A small-molecule ligand and the protein it binds are described below.
Small molecule (SMILES): CC(=O)N[C@H]1[C@H](O[C@H]2[C@H](O)[C@@H](NC(C)=O)CO[C@@H]2CO)O[C@H](CO)[C@@H](O)[C@@H]1O

Sequence of chain 3.A:
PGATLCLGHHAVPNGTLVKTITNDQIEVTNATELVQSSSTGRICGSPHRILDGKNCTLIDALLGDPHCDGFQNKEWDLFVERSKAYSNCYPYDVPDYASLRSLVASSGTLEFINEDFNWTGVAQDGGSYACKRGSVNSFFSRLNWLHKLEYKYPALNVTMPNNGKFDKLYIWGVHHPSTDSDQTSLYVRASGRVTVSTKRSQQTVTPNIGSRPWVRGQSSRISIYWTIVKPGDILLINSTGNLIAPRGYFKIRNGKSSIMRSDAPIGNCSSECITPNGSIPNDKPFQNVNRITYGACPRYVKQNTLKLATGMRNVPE

Binding-site contacts:
Ligand atom C8 contacts residue VAL291 of chain 3.A at 4.4 Å (hydrophobic).
Ligand atom O5 contacts residue VAL291 of chain 3.A at 4.4 Å.
Ligand atom C5 contacts residue VAL291 of chain 3.A at 4.5 Å (hydrophobic).
Ligand atom C1 contacts residue VAL291 of chain 3.A at 3.5 Å (hydrophobic).
Ligand atom C8 contacts residue GLU69 of chain 3.B at 3.5 Å.
Ligand atom C8 contacts residue SER39 of chain 3.A at 3.7 Å.
Ligand atom C1 contacts residue ASN279 of chain 3.A at 1.4 Å.
Ligand atom C2 contacts residue ASN279 of chain 3.A at 2.5 Å.
Ligand atom O5 contacts residue ASN292 of chain 3.A at 4.0 Å.
Ligand atom C1 contacts residue ASN292 of chain 3.A at 4.4 Å.
Ligand atom C3 contacts residue VAL291 of chain 3.A at 4.0 Å (hydrophobic).
Ligand atom C3 contacts residue ASN279 of chain 3.A at 3.8 Å.
Ligand atom N2 contacts residue VAL291 of chain 3.A at 3.7 Å.
Ligand atom C6 contacts residue ASN292 of chain 3.A at 4.4 Å.
Ligand atom C5 contacts residue ASN292 of chain 3.A at 4.2 Å.
Ligand atom C7 contacts residue ASN279 of chain 3.A at 3.2 Å.
Ligand atom C2 contacts residue VAL291 of chain 3.A at 3.9 Å (hydrophobic).
Ligand atom O7 contacts residue ASN279 of chain 3.A at 3.2 Å (h-bond).
Ligand atom C8 contacts residue ASN279 of chain 3.A at 4.3 Å.
Ligand atom C5 contacts residue ASN279 of chain 3.A at 3.7 Å.
Ligand atom N2 contacts residue ASN279 of chain 3.A at 2.8 Å (h-bond).
Ligand atom C4 contacts residue ASN279 of chain 3.A at 4.3 Å.
Ligand atom O5 contacts residue ASN279 of chain 3.A at 2.5 Å (h-bond).

Sequence of chain 3.B:
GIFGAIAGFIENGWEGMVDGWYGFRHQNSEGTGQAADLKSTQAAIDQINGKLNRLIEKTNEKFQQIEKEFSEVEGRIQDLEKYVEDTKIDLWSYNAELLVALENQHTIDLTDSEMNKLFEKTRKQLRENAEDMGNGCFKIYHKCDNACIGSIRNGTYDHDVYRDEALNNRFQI